The protein below binds the small molecule below.
Small molecule (SMILES): CC(=O)N[C@H]1[C@H](O[C@H]2[C@H](O)[C@@H](NC(C)=O)CO[C@@H]2CO)O[C@H](CO)[C@@H](O[C@@H]2O[C@H](CO[C@H]3O[C@H](CO)[C@@H](O)[C@H](O)[C@@H]3O)[C@@H](O)[C@H](O[C@H]3O[C@H](CO)[C@@H](O)[C@H](O)[C@@H]3O)[C@@H]2O)[C@@H]1O

Sequence of chain 1.B:
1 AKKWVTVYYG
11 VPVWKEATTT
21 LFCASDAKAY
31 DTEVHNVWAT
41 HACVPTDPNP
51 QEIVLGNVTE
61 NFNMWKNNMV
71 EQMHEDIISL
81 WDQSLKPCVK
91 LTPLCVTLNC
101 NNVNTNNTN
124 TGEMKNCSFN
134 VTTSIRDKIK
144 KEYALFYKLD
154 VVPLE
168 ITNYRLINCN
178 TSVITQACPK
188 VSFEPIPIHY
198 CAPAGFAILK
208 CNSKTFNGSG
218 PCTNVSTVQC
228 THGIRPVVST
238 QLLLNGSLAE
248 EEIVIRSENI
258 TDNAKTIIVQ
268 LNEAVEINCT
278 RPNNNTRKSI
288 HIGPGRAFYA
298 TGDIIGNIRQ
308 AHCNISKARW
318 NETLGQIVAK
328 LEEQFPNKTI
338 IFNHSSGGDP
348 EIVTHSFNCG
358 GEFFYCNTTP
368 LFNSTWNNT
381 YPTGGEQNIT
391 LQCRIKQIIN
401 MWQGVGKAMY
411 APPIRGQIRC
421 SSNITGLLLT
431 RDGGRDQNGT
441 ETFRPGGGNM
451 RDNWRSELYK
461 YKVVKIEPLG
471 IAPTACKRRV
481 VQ

Binding-site contacts:
Ligand atom O6 contacts residue SER216 of chain 1.B at 3.2 Å (h-bond).
Ligand atom C2 contacts residue SER216 of chain 1.B at 4.0 Å.
Ligand atom C1 contacts residue SER216 of chain 1.B at 3.4 Å.
Ligand atom C8 contacts residue ASN214 of chain 1.B at 4.1 Å.
Ligand atom C4 contacts residue SER216 of chain 1.B at 4.2 Å.
Ligand atom O7 contacts residue ASN214 of chain 1.B at 2.8 Å (h-bond).
Ligand atom C2 contacts residue ASN214 of chain 1.B at 2.3 Å.
Ligand atom C5 contacts residue ASN214 of chain 1.B at 3.7 Å.
Ligand atom C3 contacts residue ASN214 of chain 1.B at 3.7 Å.
Ligand atom N2 contacts residue ASN214 of chain 1.B at 2.6 Å (h-bond).
Ligand atom C4 contacts residue ASN214 of chain 1.B at 4.2 Å.
Ligand atom O5 contacts residue SER216 of chain 1.B at 2.7 Å (h-bond).
Ligand atom O7 contacts residue ASN61 of chain 1.B at 4.2 Å.
Ligand atom C6 contacts residue SER216 of chain 1.B at 3.3 Å.
Ligand atom O6 contacts residue GLU255 of chain 1.B at 4.0 Å.
Ligand atom C7 contacts residue ASN214 of chain 1.B at 2.9 Å.
Ligand atom O7 contacts residue PRO218 of chain 1.B at 4.4 Å.
Ligand atom C5 contacts residue SER216 of chain 1.B at 3.7 Å.
Ligand atom O5 contacts residue ASN214 of chain 1.B at 2.5 Å (h-bond).
Ligand atom O7 contacts residue GLY217 of chain 1.B at 4.5 Å.
Ligand atom C1 contacts residue ASN214 of chain 1.B at 1.4 Å.